Binding-site contacts:
Ligand atom C10 contacts residue CYS109 of chain 1.B at 4.0 Å (hydrophobic).
Ligand atom C16 contacts residue LEU47 of chain 1.B at 3.6 Å (hydrophobic).
Ligand atom C25 contacts residue ILE169 of chain 1.B at 3.4 Å (hydrophobic).
Ligand atom C25 contacts residue CYS90 of chain 1.B at 3.8 Å (hydrophobic).
Ligand atom C3 contacts residue ILE37 of chain 1.B at 3.5 Å (hydrophobic).
Ligand atom C16 contacts residue PRO110 of chain 1.B at 3.5 Å (hydrophobic).
Ligand atom N23 contacts residue ILE169 of chain 1.B at 3.9 Å.
Ligand atom N1 contacts residue GLU113 of chain 1.B at 3.9 Å.
Ligand atom C17 contacts residue PRO110 of chain 1.B at 3.5 Å (hydrophobic).
Ligand atom N24 contacts residue ILE169 of chain 1.B at 3.5 Å.
Ligand atom C9 contacts residue ALA58 of chain 1.B at 4.0 Å (hydrophobic).
Ligand atom O13 contacts residue LEU47 of chain 1.B at 4.1 Å.
Ligand atom C2 contacts residue GLU113 of chain 1.B at 3.7 Å.
Ligand atom C15 contacts residue PRO110 of chain 1.B at 3.8 Å (hydrophobic).
Ligand atom N23 contacts residue LYS60 of chain 1.B at 3.9 Å.
Ligand atom C19 contacts residue PRO110 of chain 1.B at 3.7 Å (hydrophobic).
Ligand atom C20 contacts residue CYS109 of chain 1.B at 3.6 Å (hydrophobic).
Ligand atom O5 contacts residue ILE37 of chain 1.B at 4.1 Å.
Ligand atom O13 contacts residue CYS109 of chain 1.B at 3.3 Å (h-bond).
Ligand atom C15 contacts residue CYS109 of chain 1.B at 3.1 Å (hydrophobic).
Ligand atom C10 contacts residue ALA58 of chain 1.B at 3.6 Å (hydrophobic).
Ligand atom C20 contacts residue PRO110 of chain 1.B at 4.1 Å (hydrophobic).
Ligand atom N24 contacts residue LEU106 of chain 1.B at 4.0 Å.
Ligand atom C25 contacts residue LEU106 of chain 1.B at 3.9 Å (hydrophobic).
Ligand atom O13 contacts residue TYR108 of chain 1.B at 3.8 Å.
Ligand atom C21 contacts residue ILE169 of chain 1.B at 4.0 Å (hydrophobic).
Ligand atom C10 contacts residue GLU107 of chain 1.B at 3.3 Å.
Ligand atom C17 contacts residue LEU47 of chain 1.B at 3.9 Å (hydrophobic).
Ligand atom N14 contacts residue CYS109 of chain 1.B at 2.9 Å (h-bond).
Ligand atom N1 contacts residue ILE37 of chain 1.B at 3.9 Å.
Ligand atom C16 contacts residue CYS109 of chain 1.B at 3.7 Å (hydrophobic).
Ligand atom C18 contacts residue PRO110 of chain 1.B at 3.7 Å (hydrophobic).
Ligand atom C19 contacts residue ILE37 of chain 1.B at 3.8 Å (hydrophobic).
Ligand atom C16 contacts residue TYR108 of chain 1.B at 3.8 Å (hydrophobic).
Ligand atom C17 contacts residue TYR108 of chain 1.B at 4.0 Å (hydrophobic).
Ligand atom C20 contacts residue ILE37 of chain 1.B at 3.8 Å (hydrophobic).
Ligand atom C22 contacts residue ILE169 of chain 1.B at 4.0 Å (hydrophobic).
Ligand atom C12 contacts residue CYS109 of chain 1.B at 3.5 Å (hydrophobic).
Ligand atom O13 contacts residue ALA58 of chain 1.B at 3.8 Å.
Ligand atom C9 contacts residue GLU107 of chain 1.B at 3.6 Å.

This protein binds this small molecule.
Small molecule (SMILES): [NH3+]CCCOc1cc(-c2cn[nH]c2)ccc1C(=O)Nc1ccccc1

Sequence of chain 1.B:
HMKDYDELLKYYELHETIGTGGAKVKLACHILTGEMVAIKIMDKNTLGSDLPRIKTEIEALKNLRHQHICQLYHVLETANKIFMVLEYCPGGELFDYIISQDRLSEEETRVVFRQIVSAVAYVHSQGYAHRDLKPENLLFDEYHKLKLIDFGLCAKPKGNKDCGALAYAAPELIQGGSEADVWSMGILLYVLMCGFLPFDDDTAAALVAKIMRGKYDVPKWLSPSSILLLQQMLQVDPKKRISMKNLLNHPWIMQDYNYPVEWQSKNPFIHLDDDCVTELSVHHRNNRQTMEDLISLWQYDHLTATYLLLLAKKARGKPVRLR